Binding-site contacts:
Ligand atom C20 contacts residue SER230 of chain 2.A at 3.2 Å.
Ligand atom C13 contacts residue ALA229 of chain 2.A at 3.7 Å (hydrophobic).
Ligand atom O8 contacts residue SER84 of chain 2.A at 3.6 Å.
Ligand atom C14 contacts residue GLY228 of chain 2.A at 3.5 Å.
Ligand atom O8 contacts residue THR85 of chain 2.A at 3.0 Å (h-bond).
Ligand atom C28 contacts residue PRO118 of chain 2.A at 3.8 Å (hydrophobic).
Ligand atom C15 contacts residue GLY228 of chain 2.A at 3.9 Å.
Ligand atom O30 contacts residue SER230 of chain 2.A at 3.6 Å.
Ligand atom N7 contacts residue ASP226 of chain 2.A at 2.8 Å (salt-bridge).
Ligand atom C14 contacts residue THR85 of chain 2.A at 3.8 Å.
Ligand atom C18 contacts residue ALA229 of chain 2.A at 3.7 Å (hydrophobic).
Ligand atom C11 contacts residue ASP38 of chain 2.A at 3.1 Å.
Ligand atom C17 contacts residue MET303 of chain 2.A at 3.7 Å (hydrophobic).
Ligand atom C27 contacts residue ALA122 of chain 2.A at 4.0 Å (hydrophobic).
Ligand atom C2 contacts residue ASP38 of chain 2.A at 3.6 Å.
Ligand atom C6 contacts residue ASP38 of chain 2.A at 3.6 Å.
Ligand atom C29 contacts residue GLN19 of chain 2.A at 3.7 Å.
Ligand atom C28 contacts residue ALA122 of chain 2.A at 3.7 Å (hydrophobic).
Ligand atom C9 contacts residue ASP226 of chain 2.A at 3.6 Å.
Ligand atom O8 contacts residue TYR83 of chain 2.A at 3.6 Å.
Ligand atom C28 contacts residue LEU121 of chain 2.A at 3.9 Å (hydrophobic).
Ligand atom N19 contacts residue SER230 of chain 2.A at 3.5 Å (h-bond).
Ligand atom C27 contacts residue PRO118 of chain 2.A at 3.4 Å (hydrophobic).
Ligand atom C11 contacts residue TYR83 of chain 2.A at 3.7 Å (hydrophobic).
Ligand atom C4 contacts residue THR85 of chain 2.A at 3.7 Å.
Ligand atom C14 contacts residue ALA229 of chain 2.A at 3.7 Å (hydrophobic).
Ligand atom C26 contacts residue PRO118 of chain 2.A at 3.6 Å (hydrophobic).
Ligand atom C18 contacts residue MET303 of chain 2.A at 3.8 Å (hydrophobic).
Ligand atom C6 contacts residue ASP226 of chain 2.A at 3.9 Å.
Ligand atom N1 contacts residue ASP38 of chain 2.A at 2.8 Å (salt-bridge).
Ligand atom C15 contacts residue THR85 of chain 2.A at 3.8 Å.
Ligand atom C16 contacts residue SER230 of chain 2.A at 3.9 Å.
Ligand atom C23 contacts residue GLY228 of chain 2.A at 3.5 Å.
Ligand atom C22 contacts residue SER230 of chain 2.A at 4.0 Å.
Ligand atom C21 contacts residue SER230 of chain 2.A at 3.0 Å.
Ligand atom N7 contacts residue GLY40 of chain 2.A at 3.9 Å.
Ligand atom C3 contacts residue TYR83 of chain 2.A at 3.6 Å (hydrophobic).
Ligand atom C12 contacts residue GLY228 of chain 2.A at 3.6 Å.
Ligand atom N7 contacts residue ASP38 of chain 2.A at 3.0 Å (salt-bridge).
Ligand atom C3 contacts residue THR85 of chain 2.A at 3.8 Å.

A small-molecule ligand and the protein it binds are described below.
Small molecule (SMILES): [H]/N=C1/N[C@](C)(C(C)C)CC(=O)N1Cc1cccc(N2C[C@@H](c3ccccc3)CC2=O)c1

Sequence of chain 2.A:
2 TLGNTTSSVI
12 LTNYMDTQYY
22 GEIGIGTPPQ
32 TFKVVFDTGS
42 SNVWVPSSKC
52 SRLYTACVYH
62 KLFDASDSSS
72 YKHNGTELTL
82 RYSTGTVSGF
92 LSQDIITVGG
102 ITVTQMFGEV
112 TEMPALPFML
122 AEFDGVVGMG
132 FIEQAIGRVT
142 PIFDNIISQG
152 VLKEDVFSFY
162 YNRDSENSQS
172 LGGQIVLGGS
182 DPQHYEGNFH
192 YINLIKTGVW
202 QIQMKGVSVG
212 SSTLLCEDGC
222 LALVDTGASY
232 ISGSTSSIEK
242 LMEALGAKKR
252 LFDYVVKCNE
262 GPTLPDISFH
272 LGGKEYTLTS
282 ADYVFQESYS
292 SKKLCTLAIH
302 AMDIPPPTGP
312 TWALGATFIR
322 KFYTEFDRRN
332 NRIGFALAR